Sequence of chain 1.D:
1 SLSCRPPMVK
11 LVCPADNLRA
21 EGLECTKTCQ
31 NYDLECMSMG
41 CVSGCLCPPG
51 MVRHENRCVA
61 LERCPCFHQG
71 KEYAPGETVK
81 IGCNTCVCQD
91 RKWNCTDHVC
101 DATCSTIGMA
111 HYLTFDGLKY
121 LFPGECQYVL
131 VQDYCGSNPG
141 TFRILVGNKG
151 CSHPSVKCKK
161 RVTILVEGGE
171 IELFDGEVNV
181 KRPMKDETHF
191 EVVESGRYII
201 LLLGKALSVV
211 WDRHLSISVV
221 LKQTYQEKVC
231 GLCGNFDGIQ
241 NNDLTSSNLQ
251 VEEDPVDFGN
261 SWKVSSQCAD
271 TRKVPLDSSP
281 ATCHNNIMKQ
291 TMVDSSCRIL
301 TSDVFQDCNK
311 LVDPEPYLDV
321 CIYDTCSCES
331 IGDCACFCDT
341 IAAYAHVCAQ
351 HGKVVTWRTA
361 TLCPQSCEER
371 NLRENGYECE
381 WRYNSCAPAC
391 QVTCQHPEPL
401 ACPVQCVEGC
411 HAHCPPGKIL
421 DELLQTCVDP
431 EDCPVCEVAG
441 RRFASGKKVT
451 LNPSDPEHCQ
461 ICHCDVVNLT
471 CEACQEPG

This protein binds this small molecule.
Small molecule (SMILES): CC(=O)N[C@@H]1[C@@H](O)[C@H](O)[C@@H](CO)O[C@H]1O

Binding-site contacts:
Ligand atom C7 contacts residue ASN94 of chain 1.D at 3.4 Å.
Ligand atom N2 contacts residue ASN94 of chain 1.D at 3.2 Å (h-bond).
Ligand atom O7 contacts residue ASN94 of chain 1.D at 3.3 Å (h-bond).
Ligand atom C1 contacts residue ASN94 of chain 1.D at 1.5 Å.
Ligand atom C5 contacts residue ASN94 of chain 1.D at 3.5 Å.
Ligand atom O5 contacts residue ASN94 of chain 1.D at 2.2 Å (h-bond).
Ligand atom C4 contacts residue ASN94 of chain 1.D at 4.2 Å.
Ligand atom C3 contacts residue ASN94 of chain 1.D at 3.9 Å.
Ligand atom C2 contacts residue ASN94 of chain 1.D at 2.5 Å.